The protein below binds the small molecule below.
Small molecule (SMILES): CC(=O)N[C@@H]1[C@@H](O)[C@H](O)[C@@H](CO)O[C@H]1O

Binding-site contacts:
Ligand atom O5 contacts residue ASN186 of chain 2.D at 2.8 Å (h-bond).
Ligand atom N2 contacts residue ASN186 of chain 2.D at 2.5 Å (h-bond).
Ligand atom O5 contacts residue THR188 of chain 2.D at 3.8 Å.
Ligand atom C5 contacts residue ASN186 of chain 2.D at 3.8 Å.
Ligand atom C3 contacts residue ASN186 of chain 2.D at 3.6 Å.
Ligand atom C2 contacts residue ASN186 of chain 2.D at 2.4 Å.
Ligand atom C6 contacts residue GLN275 of chain 2.D at 4.4 Å.
Ligand atom C8 contacts residue ASN186 of chain 2.D at 4.3 Å.
Ligand atom C4 contacts residue ASN186 of chain 2.D at 4.3 Å.
Ligand atom O6 contacts residue GLN275 of chain 2.D at 3.7 Å.
Ligand atom C1 contacts residue ASN186 of chain 2.D at 1.5 Å.
Ligand atom C3 contacts residue THR188 of chain 2.D at 4.1 Å.
Ligand atom C2 contacts residue THR188 of chain 2.D at 4.0 Å.
Ligand atom C4 contacts residue THR188 of chain 2.D at 4.4 Å.
Ligand atom C7 contacts residue ASN186 of chain 2.D at 3.5 Å.
Ligand atom O5 contacts residue GLN275 of chain 2.D at 3.5 Å.
Ligand atom C1 contacts residue THR188 of chain 2.D at 3.2 Å.
Ligand atom N2 contacts residue THR188 of chain 2.D at 4.2 Å.
Ligand atom C5 contacts residue THR188 of chain 2.D at 3.7 Å.
Ligand atom O6 contacts residue GLU276 of chain 2.D at 3.1 Å (salt-bridge).
Ligand atom C6 contacts residue GLU276 of chain 2.D at 3.5 Å.
Ligand atom C1 contacts residue GLN275 of chain 2.D at 4.2 Å.
Ligand atom O7 contacts residue ASN186 of chain 2.D at 4.3 Å.

Sequence of chain 2.D:
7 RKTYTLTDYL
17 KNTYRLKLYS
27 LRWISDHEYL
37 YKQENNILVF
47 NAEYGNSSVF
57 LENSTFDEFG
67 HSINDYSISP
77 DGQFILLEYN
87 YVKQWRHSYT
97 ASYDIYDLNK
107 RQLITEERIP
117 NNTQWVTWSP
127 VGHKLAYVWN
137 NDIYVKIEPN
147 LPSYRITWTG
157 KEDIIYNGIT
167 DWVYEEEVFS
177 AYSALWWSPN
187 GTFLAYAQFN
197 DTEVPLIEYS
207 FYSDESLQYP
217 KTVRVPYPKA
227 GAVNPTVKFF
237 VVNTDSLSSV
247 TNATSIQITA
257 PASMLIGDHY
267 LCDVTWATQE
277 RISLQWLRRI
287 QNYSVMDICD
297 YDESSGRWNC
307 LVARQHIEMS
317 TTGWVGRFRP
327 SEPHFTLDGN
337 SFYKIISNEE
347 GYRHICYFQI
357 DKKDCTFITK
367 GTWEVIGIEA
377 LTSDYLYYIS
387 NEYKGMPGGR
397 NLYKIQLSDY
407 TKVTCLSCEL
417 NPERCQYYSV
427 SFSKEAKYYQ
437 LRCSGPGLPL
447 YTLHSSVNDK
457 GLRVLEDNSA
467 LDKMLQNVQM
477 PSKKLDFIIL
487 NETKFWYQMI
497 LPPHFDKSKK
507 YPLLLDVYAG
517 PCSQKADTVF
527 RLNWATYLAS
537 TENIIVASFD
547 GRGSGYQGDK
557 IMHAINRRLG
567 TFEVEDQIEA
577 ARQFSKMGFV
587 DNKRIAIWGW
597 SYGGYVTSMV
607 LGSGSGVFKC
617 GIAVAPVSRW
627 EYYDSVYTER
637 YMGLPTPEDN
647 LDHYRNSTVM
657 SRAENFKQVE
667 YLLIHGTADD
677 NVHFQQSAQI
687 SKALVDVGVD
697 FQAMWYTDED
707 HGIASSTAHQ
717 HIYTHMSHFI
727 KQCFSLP